Binding-site contacts:
Ligand atom O1B contacts residue GLY14 of chain 1.B at 3.6 Å (h-bond).
Ligand atom PB contacts residue LYS17 of chain 1.B at 3.6 Å.
Ligand atom O2' contacts residue ASP31 of chain 1.B at 3.0 Å (salt-bridge).
Ligand atom N2 contacts residue ASP120 of chain 1.B at 2.7 Å (salt-bridge).
Ligand atom O1A contacts residue ALA19 of chain 1.B at 2.9 Å (h-bond).
Ligand atom O1A contacts residue GLY16 of chain 1.B at 3.5 Å.
Ligand atom C3' contacts residue ASP31 of chain 1.B at 3.4 Å.
Ligand atom S1G contacts residue LYS17 of chain 1.B at 2.8 Å (salt-bridge).
Ligand atom O4' contacts residue LYS118 of chain 1.B at 3.2 Å (salt-bridge).
Ligand atom N2 contacts residue LEU121 of chain 1.B at 3.6 Å.
Ligand atom O3A contacts residue GLY16 of chain 1.B at 3.3 Å (h-bond).
Ligand atom O6 contacts residue LYS148 of chain 1.B at 3.4 Å (salt-bridge).
Ligand atom O2B contacts residue LYS17 of chain 1.B at 3.6 Å.
Ligand atom O6 contacts residue ASN117 of chain 1.B at 3.3 Å (h-bond).
Ligand atom O3B contacts residue GLY14 of chain 1.B at 3.1 Å (h-bond).
Ligand atom O1A contacts residue SER18 of chain 1.B at 3.4 Å (h-bond).
Ligand atom O6 contacts residue LYS118 of chain 1.B at 3.5 Å.
Ligand atom O1B contacts residue GLY16 of chain 1.B at 3.1 Å (h-bond).
Ligand atom N7 contacts residue ALA147 of chain 1.B at 3.6 Å.
Ligand atom O6 contacts residue ALA147 of chain 1.B at 2.8 Å (h-bond).
Ligand atom O3' contacts residue ASP31 of chain 1.B at 3.0 Å (salt-bridge).
Ligand atom PG contacts residue MG1 of chain 1.F at 3.4 Å.
Ligand atom O3G contacts residue MG1 of chain 1.F at 2.0 Å.
Ligand atom C6 contacts residue ASP120 of chain 1.B at 3.6 Å.
Ligand atom N1 contacts residue ASP120 of chain 1.B at 2.8 Å (salt-bridge).
Ligand atom C5' contacts residue GLY14 of chain 1.B at 3.5 Å.
Ligand atom O2' contacts residue VAL30 of chain 1.B at 3.3 Å (h-bond).
Ligand atom S1G contacts residue ALA60 of chain 1.B at 3.1 Å.
Ligand atom O1B contacts residue LYS17 of chain 1.B at 2.7 Å (salt-bridge).
Ligand atom O1B contacts residue VAL15 of chain 1.B at 3.3 Å (h-bond).
Ligand atom O2B contacts residue MG1 of chain 1.F at 2.5 Å.
Ligand atom C2' contacts residue ASP31 of chain 1.B at 3.7 Å.
Ligand atom S1G contacts residue GLY13 of chain 1.B at 3.5 Å.
Ligand atom O2' contacts residue PHE29 of chain 1.B at 3.3 Å.
Ligand atom C2 contacts residue ASP120 of chain 1.B at 3.6 Å.
Ligand atom O6 contacts residue SER146 of chain 1.B at 3.5 Å.
Ligand atom O2B contacts residue SER18 of chain 1.B at 3.0 Å (h-bond).
Ligand atom C8 contacts residue ALA19 of chain 1.B at 3.5 Å (hydrophobic).
Ligand atom O6 contacts residue ASP120 of chain 1.B at 3.4 Å (salt-bridge).
Ligand atom N7 contacts residue ASN117 of chain 1.B at 3.1 Å (h-bond).

This protein binds this small molecule.
Small molecule (SMILES): Nc1nc2c(ncn2[C@@H]2O[C@H](CO[P](=O)(O)O[P](=O)(O)OP(O)(O)=S)[C@@H](O)[C@H]2O)c(=O)[nH]1

Sequence of chain 1.B:
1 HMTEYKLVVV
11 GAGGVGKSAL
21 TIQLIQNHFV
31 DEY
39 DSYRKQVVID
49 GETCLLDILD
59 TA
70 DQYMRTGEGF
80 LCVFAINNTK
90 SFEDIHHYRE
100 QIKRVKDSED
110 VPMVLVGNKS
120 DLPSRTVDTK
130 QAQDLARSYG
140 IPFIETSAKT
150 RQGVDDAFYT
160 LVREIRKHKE